This small molecule binds to this protein.
Small molecule (SMILES): CC(C)C[C@H](N)C(=O)O

Binding-site contacts:
Ligand atom O contacts residue LYS1 of chain 1.H at 2.2 Å (salt-bridge).
Ligand atom N contacts residue LYS1 of chain 1.H at 2.9 Å (salt-bridge).
Ligand atom CB contacts residue GLU143 of chain 1.A at 3.3 Å.
Ligand atom O contacts residue HIS231 of chain 1.A at 3.5 Å.
Ligand atom CD2 contacts residue LEU202 of chain 1.A at 3.6 Å (hydrophobic).
Ligand atom C contacts residue HIS142 of chain 1.A at 4.4 Å.
Ligand atom CA contacts residue LYS1 of chain 1.H at 2.4 Å.
Ligand atom CD2 contacts residue PHE130 of chain 1.A at 4.2 Å (hydrophobic).
Ligand atom N contacts residue ALA113 of chain 1.A at 2.6 Å (h-bond).
Ligand atom CD1 contacts residue LEU202 of chain 1.A at 4.4 Å (hydrophobic).
Ligand atom CA contacts residue GLU143 of chain 1.A at 3.0 Å.
Ligand atom CD1 contacts residue VAL139 of chain 1.A at 4.3 Å (hydrophobic).
Ligand atom O contacts residue HIS142 of chain 1.A at 4.1 Å.
Ligand atom CB contacts residue ALA113 of chain 1.A at 4.0 Å (hydrophobic).
Ligand atom CD1 contacts residue GLU143 of chain 1.A at 4.4 Å.
Ligand atom CG contacts residue LEU202 of chain 1.A at 3.6 Å (hydrophobic).
Ligand atom C contacts residue ASN112 of chain 1.A at 3.8 Å.
Ligand atom CD1 contacts residue ILE188 of chain 1.A at 4.1 Å (hydrophobic).
Ligand atom C contacts residue ARG203 of chain 1.A at 4.1 Å.
Ligand atom CD1 contacts residue HIS142 of chain 1.A at 4.0 Å.
Ligand atom CD2 contacts residue VAL139 of chain 1.A at 3.8 Å (hydrophobic).
Ligand atom C contacts residue ZN1 of chain 1.B at 4.5 Å.
Ligand atom CA contacts residue ZN1 of chain 1.B at 4.2 Å.
Ligand atom N contacts residue ZN1 of chain 1.B at 4.3 Å.
Ligand atom CA contacts residue ASN112 of chain 1.A at 3.6 Å.
Ligand atom CD2 contacts residue LEU133 of chain 1.A at 3.6 Å (hydrophobic).
Ligand atom O contacts residue ZN1 of chain 1.B at 4.3 Å.
Ligand atom CB contacts residue LYS1 of chain 1.H at 3.1 Å.
Ligand atom O contacts residue ARG203 of chain 1.A at 3.0 Å (salt-bridge).
Ligand atom CA contacts residue ALA113 of chain 1.A at 3.9 Å (hydrophobic).
Ligand atom CA contacts residue HIS142 of chain 1.A at 3.9 Å.
Ligand atom C contacts residue LYS1 of chain 1.H at 1.3 Å.
Ligand atom CD1 contacts residue ARG203 of chain 1.A at 3.7 Å.
Ligand atom CG contacts residue ARG203 of chain 1.A at 4.4 Å.
Ligand atom CG contacts residue LYS1 of chain 1.H at 3.6 Å.
Ligand atom CB contacts residue ASN112 of chain 1.A at 3.4 Å.
Ligand atom N contacts residue ASN112 of chain 1.A at 3.0 Å (h-bond).
Ligand atom N contacts residue GLU143 of chain 1.A at 2.6 Å (salt-bridge).
Ligand atom C contacts residue HIS231 of chain 1.A at 3.9 Å.

Sequence of chain 1.A:
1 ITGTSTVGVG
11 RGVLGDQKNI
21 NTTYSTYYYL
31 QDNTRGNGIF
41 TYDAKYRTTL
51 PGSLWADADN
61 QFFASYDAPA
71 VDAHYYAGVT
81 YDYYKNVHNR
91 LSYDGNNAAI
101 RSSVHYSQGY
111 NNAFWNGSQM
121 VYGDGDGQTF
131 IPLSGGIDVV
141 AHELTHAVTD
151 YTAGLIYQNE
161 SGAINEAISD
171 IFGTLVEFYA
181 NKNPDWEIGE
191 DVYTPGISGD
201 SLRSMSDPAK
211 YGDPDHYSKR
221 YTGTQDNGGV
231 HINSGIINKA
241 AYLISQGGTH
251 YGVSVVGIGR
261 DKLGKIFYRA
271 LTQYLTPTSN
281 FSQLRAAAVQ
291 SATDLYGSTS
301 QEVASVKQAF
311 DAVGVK